Sequence of chain 55.D:
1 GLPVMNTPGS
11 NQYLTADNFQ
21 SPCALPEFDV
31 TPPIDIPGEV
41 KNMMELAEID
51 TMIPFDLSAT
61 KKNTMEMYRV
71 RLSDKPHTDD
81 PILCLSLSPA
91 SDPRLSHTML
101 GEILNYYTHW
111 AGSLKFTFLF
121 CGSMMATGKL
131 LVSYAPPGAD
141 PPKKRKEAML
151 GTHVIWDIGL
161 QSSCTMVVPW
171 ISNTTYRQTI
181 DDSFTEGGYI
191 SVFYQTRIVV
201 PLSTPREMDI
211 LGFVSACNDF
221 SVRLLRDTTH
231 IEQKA

Binding-site contacts:
Ligand atom C3 contacts residue PRO181 of chain 55.B at 3.7 Å (hydrophobic).
Ligand atom C1 contacts residue ILE157 of chain 55.B at 3.4 Å (hydrophobic).
Ligand atom C26 contacts residue THR111 of chain 55.B at 3.6 Å.
Ligand atom C8 contacts residue VAL196 of chain 55.B at 3.7 Å (hydrophobic).
Ligand atom C21 contacts residue TYR112 of chain 55.B at 3.4 Å (hydrophobic).
Ligand atom N4 contacts residue LEU240 of chain 55.B at 3.3 Å.
Ligand atom C12 contacts residue VAL199 of chain 55.B at 3.7 Å (hydrophobic).
Ligand atom C10 contacts residue MET132 of chain 55.B at 3.7 Å (hydrophobic).
Ligand atom C14 contacts residue MET132 of chain 55.B at 3.5 Å (hydrophobic).
Ligand atom C3 contacts residue ALA24 of chain 55.D at 3.5 Å (hydrophobic).
Ligand atom N6 contacts residue VAL196 of chain 55.B at 3.8 Å.
Ligand atom C3 contacts residue TYR159 of chain 55.B at 3.7 Å (hydrophobic).
Ligand atom O16 contacts residue MET132 of chain 55.B at 3.6 Å.
Ligand atom O25 contacts residue THR111 of chain 55.B at 3.4 Å (h-bond).
Ligand atom C13 contacts residue PHE237 of chain 55.B at 3.7 Å (hydrophobic).
Ligand atom C19 contacts residue PHE237 of chain 55.B at 3.5 Å (hydrophobic).
Ligand atom C5 contacts residue TYR159 of chain 55.B at 3.7 Å (hydrophobic).
Ligand atom C23 contacts residue TYR112 of chain 55.B at 3.3 Å (hydrophobic).
Ligand atom O25 contacts residue TYR112 of chain 55.B at 3.4 Å.
Ligand atom C26 contacts residue LYS113 of chain 55.B at 3.7 Å.
Ligand atom C21 contacts residue PHE237 of chain 55.B at 3.7 Å (hydrophobic).
Ligand atom C15 contacts residue MET132 of chain 55.B at 3.6 Å (hydrophobic).
Ligand atom C20 contacts residue PHE237 of chain 55.B at 3.4 Å (hydrophobic).
Ligand atom C18 contacts residue PHE237 of chain 55.B at 3.8 Å (hydrophobic).
Ligand atom C7 contacts residue VAL196 of chain 55.B at 3.5 Å (hydrophobic).
Ligand atom O24 contacts residue TYR112 of chain 55.B at 3.8 Å.
Ligand atom C23 contacts residue PHE237 of chain 55.B at 3.8 Å (hydrophobic).
Ligand atom C1 contacts residue ILE183 of chain 55.B at 3.5 Å (hydrophobic).
Ligand atom C8 contacts residue TYR159 of chain 55.B at 3.5 Å (hydrophobic).
Ligand atom C27 contacts residue ASP236 of chain 55.B at 3.6 Å.
Ligand atom N3 contacts residue LEU240 of chain 55.B at 3.4 Å.
Ligand atom C13 contacts residue MET132 of chain 55.B at 3.8 Å (hydrophobic).
Ligand atom C14 contacts residue VAL199 of chain 55.B at 3.8 Å (hydrophobic).
Ligand atom C4 contacts residue TYR159 of chain 55.B at 3.7 Å (hydrophobic).
Ligand atom C4 contacts residue ALA24 of chain 55.D at 3.5 Å (hydrophobic).
Ligand atom C11 contacts residue LEU134 of chain 55.B at 3.8 Å (hydrophobic).
Ligand atom C4 contacts residue ILE194 of chain 55.B at 3.8 Å (hydrophobic).
Ligand atom C20 contacts residue TYR112 of chain 55.B at 3.4 Å (hydrophobic).
Ligand atom C5 contacts residue ILE194 of chain 55.B at 3.8 Å (hydrophobic).
Ligand atom C7 contacts residue TYR159 of chain 55.B at 3.7 Å (hydrophobic).

The small molecule below binds the protein below.
Small molecule (SMILES): CCOC(=O)c1ccc(OCCCCC2CCN(c3ccc(C)nn3)CC2)cc1

Sequence of chain 55.B:
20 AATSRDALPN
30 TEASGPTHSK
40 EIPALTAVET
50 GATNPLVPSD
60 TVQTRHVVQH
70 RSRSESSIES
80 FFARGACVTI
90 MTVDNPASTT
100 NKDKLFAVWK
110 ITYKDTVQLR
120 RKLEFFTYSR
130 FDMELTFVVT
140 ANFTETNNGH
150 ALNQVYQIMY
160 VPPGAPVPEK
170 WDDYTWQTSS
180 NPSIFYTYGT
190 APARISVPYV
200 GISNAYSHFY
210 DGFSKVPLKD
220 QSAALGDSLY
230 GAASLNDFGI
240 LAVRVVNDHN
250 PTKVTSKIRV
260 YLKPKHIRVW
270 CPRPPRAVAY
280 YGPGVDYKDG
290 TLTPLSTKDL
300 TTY